The small molecule below binds the protein below.
Small molecule (SMILES): OC[C@H]1O[C@@H](O)[C@H](O)[C@@H](O)[C@H]1O

Sequence of chain 1.A:
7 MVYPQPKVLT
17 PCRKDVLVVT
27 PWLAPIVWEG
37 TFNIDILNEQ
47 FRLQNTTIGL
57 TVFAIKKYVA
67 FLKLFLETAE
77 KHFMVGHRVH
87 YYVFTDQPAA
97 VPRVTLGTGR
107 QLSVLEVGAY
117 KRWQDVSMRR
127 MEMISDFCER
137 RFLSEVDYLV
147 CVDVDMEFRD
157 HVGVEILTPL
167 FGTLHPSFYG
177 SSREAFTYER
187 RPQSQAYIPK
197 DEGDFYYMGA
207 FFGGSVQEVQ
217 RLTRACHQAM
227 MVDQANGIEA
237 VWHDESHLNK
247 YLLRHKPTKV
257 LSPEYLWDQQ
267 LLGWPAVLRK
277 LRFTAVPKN

Binding-site contacts:
Ligand atom O2 contacts residue ALA206 of chain 1.A at 3.3 Å.
Ligand atom O1 contacts residue GAL1 of chain 1.E at 2.5 Å (h-bond).
Ligand atom O3 contacts residue ALA206 of chain 1.A at 3.4 Å (h-bond).
Ligand atom O6 contacts residue TRP238 of chain 1.A at 3.4 Å.
Ligand atom O4 contacts residue ARG126 of chain 1.A at 3.7 Å.
Ligand atom O3 contacts residue ARG126 of chain 1.A at 2.7 Å (salt-bridge).
Ligand atom C1 contacts residue GLU241 of chain 1.A at 3.6 Å.
Ligand atom C3 contacts residue ASP149 of chain 1.A at 3.8 Å.
Ligand atom O1 contacts residue MET204 of chain 1.A at 3.5 Å (h-bond).
Ligand atom C4 contacts residue SER123 of chain 1.A at 3.4 Å.
Ligand atom C4 contacts residue ASP240 of chain 1.A at 3.4 Å.
Ligand atom O2 contacts residue MET204 of chain 1.A at 3.3 Å (h-bond).
Ligand atom O5 contacts residue GAL1 of chain 1.E at 3.5 Å (h-bond).
Ligand atom O6 contacts residue HIS239 of chain 1.A at 3.2 Å (h-bond).
Ligand atom O4 contacts residue GLY205 of chain 1.A at 3.6 Å.
Ligand atom O1 contacts residue GLU241 of chain 1.A at 2.9 Å (salt-bridge).
Ligand atom O4 contacts residue ASP240 of chain 1.A at 2.6 Å (salt-bridge).
Ligand atom O2 contacts residue ASP149 of chain 1.A at 3.2 Å (salt-bridge).
Ligand atom O5 contacts residue UDP1 of chain 1.D at 4.0 Å.
Ligand atom C3 contacts residue ARG126 of chain 1.A at 3.6 Å.
Ligand atom C2 contacts residue UDP1 of chain 1.D at 3.9 Å.
Ligand atom O5 contacts residue GLU241 of chain 1.A at 3.5 Å (salt-bridge).
Ligand atom C2 contacts residue ALA206 of chain 1.A at 3.7 Å (hydrophobic).
Ligand atom C6 contacts residue HIS239 of chain 1.A at 3.8 Å.
Ligand atom C1 contacts residue GAL1 of chain 1.E at 3.1 Å.
Ligand atom C4 contacts residue ARG126 of chain 1.A at 3.6 Å.
Ligand atom C6 contacts residue TRP238 of chain 1.A at 3.5 Å (hydrophobic).
Ligand atom O3 contacts residue ASP240 of chain 1.A at 4.0 Å.
Ligand atom O2 contacts residue UDP1 of chain 1.D at 3.1 Å (h-bond).
Ligand atom C5 contacts residue UDP1 of chain 1.D at 4.0 Å.
Ligand atom C2 contacts residue MET204 of chain 1.A at 3.7 Å (hydrophobic).
Ligand atom O3 contacts residue GLY205 of chain 1.A at 3.2 Å.
Ligand atom C2 contacts residue GLY205 of chain 1.A at 3.9 Å.
Ligand atom O4 contacts residue GLU241 of chain 1.A at 3.8 Å.
Ligand atom C6 contacts residue TRP119 of chain 1.A at 4.0 Å (hydrophobic).
Ligand atom O6 contacts residue TRP119 of chain 1.A at 3.4 Å.
Ligand atom O3 contacts residue ASP149 of chain 1.A at 2.9 Å (salt-bridge).
Ligand atom C1 contacts residue UDP1 of chain 1.D at 3.3 Å.
Ligand atom C2 contacts residue GLU241 of chain 1.A at 3.9 Å.
Ligand atom O1 contacts residue UDP1 of chain 1.D at 3.9 Å.